A small-molecule ligand and the protein it binds are described below.
Small molecule (SMILES): OC[C@@]1(O)OC[C@H](O)[C@@H]1O

Binding-site contacts:
Ligand atom C1 contacts residue GLU78 of chain 3.A at 2.9 Å.
Ligand atom O1 contacts residue ASN46 of chain 3.A at 4.2 Å.
Ligand atom O4 contacts residue SER48 of chain 3.A at 3.6 Å.
Ligand atom O5 contacts residue ASN46 of chain 3.A at 3.6 Å (h-bond).
Ligand atom C5 contacts residue ASN46 of chain 3.A at 4.4 Å.
Ligand atom C1 contacts residue PHE77 of chain 3.A at 3.5 Å (hydrophobic).
Ligand atom C5 contacts residue SER48 of chain 3.A at 4.3 Å.
Ligand atom O3 contacts residue ILE76 of chain 3.A at 4.1 Å.
Ligand atom C4 contacts residue SER48 of chain 3.A at 4.5 Å.
Ligand atom O4 contacts residue ALA226 of chain 3.A at 4.0 Å.
Ligand atom O2 contacts residue ASN46 of chain 3.A at 3.8 Å.
Ligand atom C1 contacts residue MET44 of chain 3.A at 4.2 Å (hydrophobic).
Ligand atom O5 contacts residue SER48 of chain 3.A at 4.2 Å.
Ligand atom C2 contacts residue ASN46 of chain 3.A at 4.4 Å.
Ligand atom O2 contacts residue SER48 of chain 3.A at 3.1 Å.
Ligand atom O4 contacts residue THR224 of chain 3.A at 2.8 Å (h-bond).
Ligand atom O2 contacts residue ALA49 of chain 3.A at 2.9 Å.
Ligand atom O1 contacts residue PHE77 of chain 3.A at 3.6 Å.
Ligand atom C1 contacts residue ILE76 of chain 3.A at 3.0 Å (hydrophobic).
Ligand atom C2 contacts residue GLU78 of chain 3.A at 4.3 Å.
Ligand atom C2 contacts residue SER48 of chain 3.A at 4.4 Å.
Ligand atom O1 contacts residue GLU78 of chain 3.A at 3.1 Å (salt-bridge).
Ligand atom C3 contacts residue ILE76 of chain 3.A at 4.2 Å (hydrophobic).
Ligand atom C2 contacts residue ILE76 of chain 3.A at 3.6 Å (hydrophobic).
Ligand atom C5 contacts residue ALA226 of chain 3.A at 3.4 Å (hydrophobic).
Ligand atom O2 contacts residue ILE76 of chain 3.A at 3.2 Å (h-bond).
Ligand atom O5 contacts residue ALA226 of chain 3.A at 4.1 Å.
Ligand atom C4 contacts residue THR224 of chain 3.A at 3.7 Å.
Ligand atom O1 contacts residue MET44 of chain 3.A at 3.0 Å (h-bond).
Ligand atom C2 contacts residue ALA49 of chain 3.A at 4.3 Å (hydrophobic).
Ligand atom O3 contacts residue SER48 of chain 3.A at 3.7 Å.
Ligand atom O3 contacts residue ARG254 of chain 3.A at 4.2 Å.
Ligand atom C4 contacts residue ALA226 of chain 3.A at 4.4 Å (hydrophobic).
Ligand atom C5 contacts residue THR224 of chain 3.A at 4.4 Å.
Ligand atom C3 contacts residue GLU78 of chain 3.A at 4.2 Å.
Ligand atom O1 contacts residue ILE76 of chain 3.A at 3.7 Å.

Sequence of chain 3.A:
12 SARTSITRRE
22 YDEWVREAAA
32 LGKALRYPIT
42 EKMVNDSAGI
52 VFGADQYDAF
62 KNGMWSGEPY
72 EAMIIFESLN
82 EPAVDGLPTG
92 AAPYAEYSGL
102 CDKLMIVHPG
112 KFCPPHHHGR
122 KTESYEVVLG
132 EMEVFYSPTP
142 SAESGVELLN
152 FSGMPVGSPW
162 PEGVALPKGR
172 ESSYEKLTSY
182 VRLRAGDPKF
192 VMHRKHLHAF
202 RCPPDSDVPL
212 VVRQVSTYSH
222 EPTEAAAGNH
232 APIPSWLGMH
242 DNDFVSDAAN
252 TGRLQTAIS